Sequence of chain 1.A:
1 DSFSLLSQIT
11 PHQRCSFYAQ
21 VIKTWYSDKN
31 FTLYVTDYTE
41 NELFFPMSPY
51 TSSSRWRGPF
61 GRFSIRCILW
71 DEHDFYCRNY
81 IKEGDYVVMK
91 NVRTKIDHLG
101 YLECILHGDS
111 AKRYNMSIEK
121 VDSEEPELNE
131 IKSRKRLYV

A small-molecule ligand and the protein it binds are described below.
Small molecule (SMILES): Cc1cn([C@H]2C[C@H](O[P](=O)(O)OC[C@H]3O[C@@H](n4cnc5c(N)ncnc54)C[C@@H]3O[P](=O)(O)OC[C@H]3O[C@@H](n4ccc(N)nc4=O)C[C@@H]3O[P](=O)(O)OC[C@H]3O[C@@H](n4cnc5c(=O)nc(N)[nH]c54)[C@H](O)[C@@H]3O[P](=O)(O)OC[C@H]3O[C@@H](n4cnc5c(=O)nc(N)[nH]c54)[C@H](O)[C@@H]3O[P](=O)(O)OC[C@H]3O[C@@H](n4ccc(=O)[nH]c4=O)[C@H](O)[C@@H]3O)[C@@H](CO[P](=O)(O)O[C@H]3C[C@H](n4cc(C)c(=O)[nH]c4=O)O[C@@H]3CO[P](=O)(O)O[C@H]3C[C@H](n4cnc5c(=O)nc(N)[nH]c54)O[C@@H]3CO[P](=O)(O)O[C@H]3C[C@H](n4cnc5c(=O)nc(N)[nH]c54)O[C@@H]3CO)O2)c(=O)[nH]c1=O

Binding-site contacts:
Ligand atom O6 contacts residue LYS95 of chain 1.A at 2.8 Å (salt-bridge).
Ligand atom N7 contacts residue HIS107 of chain 1.A at 3.1 Å (h-bond).
Ligand atom N3 contacts residue TYR26 of chain 1.A at 2.8 Å (h-bond).
Ligand atom N3 contacts residue TRP70 of chain 1.A at 3.4 Å.
Ligand atom N1 contacts residue ASP71 of chain 1.A at 2.6 Å (salt-bridge).
Ligand atom C6 contacts residue TRP25 of chain 1.A at 3.3 Å (hydrophobic).
Ligand atom N1 contacts residue THR24 of chain 1.A at 3.2 Å (h-bond).
Ligand atom N2 contacts residue GLU103 of chain 1.A at 3.2 Å (salt-bridge).
Ligand atom N6 contacts residue ASP97 of chain 1.A at 3.2 Å (salt-bridge).
Ligand atom N1 contacts residue TRP25 of chain 1.A at 3.3 Å (h-bond).
Ligand atom N2 contacts residue GLU83 of chain 1.A at 3.1 Å (salt-bridge).
Ligand atom OP2 contacts residue SER52 of chain 1.A at 3.4 Å.
Ligand atom O4 contacts residue LYS95 of chain 1.A at 3.2 Å (salt-bridge).
Ligand atom O4' contacts residue TRP25 of chain 1.A at 3.4 Å.
Ligand atom C2 contacts residue THR24 of chain 1.A at 3.3 Å.
Ligand atom OP2 contacts residue SER53 of chain 1.A at 2.5 Å (h-bond).
Ligand atom O6 contacts residue TRP25 of chain 1.A at 3.2 Å.
Ligand atom O2 contacts residue TYR26 of chain 1.A at 3.4 Å (h-bond).
Ligand atom N2 contacts residue THR24 of chain 1.A at 3.0 Å (h-bond).
Ligand atom O2 contacts residue ARG66 of chain 1.A at 3.0 Å (salt-bridge).
Ligand atom O6 contacts residue GLY108 of chain 1.A at 3.1 Å (h-bond).
Ligand atom C3' contacts residue TYR26 of chain 1.A at 3.3 Å (hydrophobic).
Ligand atom N1 contacts residue GLU83 of chain 1.A at 2.8 Å (salt-bridge).
Ligand atom N7 contacts residue LYS23 of chain 1.A at 2.9 Å (salt-bridge).
Ligand atom C7 contacts residue HIS98 of chain 1.A at 3.1 Å.
Ligand atom N7 contacts residue PHE45 of chain 1.A at 3.4 Å.
Ligand atom N2 contacts residue ASP71 of chain 1.A at 2.7 Å (salt-bridge).
Ligand atom O4 contacts residue LEU99 of chain 1.A at 3.4 Å (h-bond).
Ligand atom O4 contacts residue ASP97 of chain 1.A at 3.4 Å.
Ligand atom N1 contacts residue GLU103 of chain 1.A at 2.9 Å (salt-bridge).
Ligand atom O4 contacts residue TRP25 of chain 1.A at 3.3 Å.
Ligand atom N3 contacts residue ASP97 of chain 1.A at 2.7 Å (salt-bridge).
Ligand atom O4 contacts residue TYR26 of chain 1.A at 3.0 Å (h-bond).
Ligand atom O6 contacts residue LYS23 of chain 1.A at 3.1 Å.
Ligand atom O6 contacts residue ASP71 of chain 1.A at 3.4 Å (salt-bridge).
Ligand atom OP2 contacts residue SER53 of chain 1.A at 2.8 Å (h-bond).
Ligand atom O4 contacts residue HIS98 of chain 1.A at 2.9 Å (h-bond).
Ligand atom O6 contacts residue HIS107 of chain 1.A at 3.1 Å (h-bond).
Ligand atom C2 contacts residue GLU83 of chain 1.A at 3.4 Å.
Ligand atom C4 contacts residue TYR26 of chain 1.A at 3.4 Å (hydrophobic).